Sequence of chain 2.B:
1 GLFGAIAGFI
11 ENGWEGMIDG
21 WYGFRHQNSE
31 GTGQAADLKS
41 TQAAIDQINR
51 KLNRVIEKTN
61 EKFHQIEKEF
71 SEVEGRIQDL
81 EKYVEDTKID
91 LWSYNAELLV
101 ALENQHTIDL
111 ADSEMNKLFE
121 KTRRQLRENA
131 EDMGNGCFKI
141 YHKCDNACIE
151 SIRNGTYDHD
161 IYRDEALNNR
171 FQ

A small-molecule ligand and the protein it binds are described below.
Small molecule (SMILES): CC(=O)N[C@H]1[C@H](O[C@H]2[C@H](O)[C@@H](NC(C)=O)CO[C@@H]2CO)O[C@H](CO)[C@@H](O)[C@@H]1O

Sequence of chain 2.A:
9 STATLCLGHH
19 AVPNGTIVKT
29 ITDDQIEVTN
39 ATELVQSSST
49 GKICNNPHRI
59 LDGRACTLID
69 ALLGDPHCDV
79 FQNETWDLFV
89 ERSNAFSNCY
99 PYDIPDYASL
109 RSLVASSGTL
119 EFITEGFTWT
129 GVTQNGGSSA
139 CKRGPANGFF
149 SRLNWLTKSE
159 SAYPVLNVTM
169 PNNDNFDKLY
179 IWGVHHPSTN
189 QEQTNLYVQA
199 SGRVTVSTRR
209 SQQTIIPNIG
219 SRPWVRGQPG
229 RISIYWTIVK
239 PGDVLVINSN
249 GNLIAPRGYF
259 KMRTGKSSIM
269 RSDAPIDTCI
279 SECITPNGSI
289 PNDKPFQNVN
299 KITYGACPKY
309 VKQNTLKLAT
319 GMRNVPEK

Binding-site contacts:
Ligand atom O6 contacts residue ASN298 of chain 2.A at 3.4 Å (h-bond).
Ligand atom O5 contacts residue ASN285 of chain 2.A at 2.4 Å (h-bond).
Ligand atom O5 contacts residue ASN298 of chain 2.A at 3.8 Å.
Ligand atom C1 contacts residue ASN298 of chain 2.A at 4.2 Å.
Ligand atom C1 contacts residue VAL297 of chain 2.A at 3.5 Å (hydrophobic).
Ligand atom C8 contacts residue ASN296 of chain 2.A at 4.3 Å.
Ligand atom C8 contacts residue VAL297 of chain 2.A at 3.8 Å (hydrophobic).
Ligand atom C4 contacts residue ASN285 of chain 2.A at 4.2 Å.
Ligand atom C6 contacts residue GLU69 of chain 2.B at 4.2 Å.
Ligand atom C6 contacts residue ASN298 of chain 2.A at 4.3 Å.
Ligand atom C2 contacts residue ASN285 of chain 2.A at 2.5 Å.
Ligand atom C5 contacts residue ASN298 of chain 2.A at 4.1 Å.
Ligand atom C7 contacts residue ASN285 of chain 2.A at 3.1 Å.
Ligand atom C8 contacts residue SER45 of chain 2.A at 3.9 Å.
Ligand atom C8 contacts residue ASN285 of chain 2.A at 4.0 Å.
Ligand atom C1 contacts residue ASN285 of chain 2.A at 1.5 Å.
Ligand atom O7 contacts residue ASN285 of chain 2.A at 3.3 Å (h-bond).
Ligand atom C3 contacts residue ASN285 of chain 2.A at 3.9 Å.
Ligand atom C5 contacts residue ASN285 of chain 2.A at 3.7 Å.
Ligand atom C7 contacts residue VAL297 of chain 2.A at 4.0 Å (hydrophobic).
Ligand atom O6 contacts residue LYS299 of chain 2.A at 3.6 Å.
Ligand atom N2 contacts residue VAL297 of chain 2.A at 3.4 Å (h-bond).
Ligand atom C2 contacts residue VAL297 of chain 2.A at 3.9 Å (hydrophobic).
Ligand atom O6 contacts residue GLU69 of chain 2.B at 3.0 Å (salt-bridge).
Ligand atom N2 contacts residue ASN285 of chain 2.A at 3.0 Å (h-bond).